Binding-site contacts:
Ligand atom C4 contacts residue ASN212 of chain 60.K at 4.2 Å.
Ligand atom C1 contacts residue ASN212 of chain 60.K at 1.4 Å.
Ligand atom C1 contacts residue ILE211 of chain 60.K at 4.2 Å (hydrophobic).
Ligand atom C3 contacts residue ASN212 of chain 60.K at 3.8 Å.
Ligand atom C5 contacts residue ASN212 of chain 60.K at 3.7 Å.
Ligand atom N2 contacts residue ILE211 of chain 60.K at 4.0 Å.
Ligand atom C7 contacts residue ASN212 of chain 60.K at 3.7 Å.
Ligand atom O5 contacts residue ASN212 of chain 60.K at 2.4 Å (h-bond).
Ligand atom O7 contacts residue ASN212 of chain 60.K at 4.1 Å.
Ligand atom N2 contacts residue ASN212 of chain 60.K at 2.9 Å (h-bond).
Ligand atom C2 contacts residue ASN212 of chain 60.K at 2.5 Å.

A small-molecule ligand and the protein it binds are described below.
Small molecule (SMILES): CC(=O)N[C@@H]1[C@@H](O)[C@H](O)[C@@H](CO)O[C@H]1O

Sequence of chain 60.K:
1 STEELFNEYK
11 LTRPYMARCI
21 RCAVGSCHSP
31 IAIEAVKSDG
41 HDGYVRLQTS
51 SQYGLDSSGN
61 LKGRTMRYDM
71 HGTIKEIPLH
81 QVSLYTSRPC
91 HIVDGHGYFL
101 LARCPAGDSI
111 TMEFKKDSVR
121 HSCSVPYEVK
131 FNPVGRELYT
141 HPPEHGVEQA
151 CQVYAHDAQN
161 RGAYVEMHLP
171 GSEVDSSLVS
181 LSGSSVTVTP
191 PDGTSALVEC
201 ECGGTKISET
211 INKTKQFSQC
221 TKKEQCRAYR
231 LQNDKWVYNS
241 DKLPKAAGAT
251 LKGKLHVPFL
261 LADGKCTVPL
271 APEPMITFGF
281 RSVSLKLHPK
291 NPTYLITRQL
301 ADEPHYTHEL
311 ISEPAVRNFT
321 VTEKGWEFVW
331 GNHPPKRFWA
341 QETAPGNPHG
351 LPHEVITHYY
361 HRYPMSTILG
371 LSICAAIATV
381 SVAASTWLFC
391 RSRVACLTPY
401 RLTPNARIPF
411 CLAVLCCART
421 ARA